The protein below binds the small molecule below.
Small molecule (SMILES): Nc1ccn([C@@H]2O[C@H](CO[P](=O)(O)O[C@H]3[C@@H](O)[C@H](n4ccc(=O)[nH]c4=O)O[C@@H]3CO[P](=O)(O)O[C@H]3[C@@H](O)[C@H](n4ccc(N)nc4=O)O[C@@H]3CO[P](=O)(O)O[C@H]3[C@@H](O)[C@H](n4ccc(=O)[nH]c4=O)O[C@@H]3CO[P](=O)(O)O[C@H]3[C@@H](O)[C@H](n4cnc5c(=O)nc(N)[nH]c54)O[C@@H]3CO[P](=O)(O)O[C@H]3[C@@H](O)[C@H](n4cnc5c(N)ncnc54)O[C@@H]3CO)[C@@H](O)[C@H]2O)c(=O)n1

Sequence of chain 13.C:
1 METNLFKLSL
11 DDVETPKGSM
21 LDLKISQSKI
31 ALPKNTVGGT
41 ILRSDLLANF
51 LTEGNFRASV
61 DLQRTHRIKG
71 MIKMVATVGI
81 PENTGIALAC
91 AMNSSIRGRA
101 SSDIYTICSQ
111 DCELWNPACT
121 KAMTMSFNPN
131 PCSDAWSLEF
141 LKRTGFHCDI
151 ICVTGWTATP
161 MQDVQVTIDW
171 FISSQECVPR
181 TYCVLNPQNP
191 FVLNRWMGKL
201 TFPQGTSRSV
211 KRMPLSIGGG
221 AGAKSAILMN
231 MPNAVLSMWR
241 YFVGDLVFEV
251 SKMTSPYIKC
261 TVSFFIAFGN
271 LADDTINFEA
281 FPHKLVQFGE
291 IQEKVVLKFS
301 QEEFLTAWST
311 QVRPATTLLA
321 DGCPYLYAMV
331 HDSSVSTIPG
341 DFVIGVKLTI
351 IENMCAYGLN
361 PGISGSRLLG

Binding-site contacts:
Ligand atom C1' contacts residue ARG180 of chain 13.C at 3.7 Å.
Ligand atom N3 contacts residue ARG180 of chain 13.C at 4.0 Å.
Ligand atom O3' contacts residue THR124 of chain 13.C at 4.2 Å.
Ligand atom OP1 contacts residue LYS73 of chain 13.C at 4.1 Å.
Ligand atom OP1 contacts residue THR124 of chain 13.C at 4.0 Å.
Ligand atom C1' contacts residue PRO190 of chain 13.C at 3.9 Å (hydrophobic).
Ligand atom O2' contacts residue ARG180 of chain 13.C at 3.9 Å.
Ligand atom OP1 contacts residue SER126 of chain 13.C at 2.8 Å (h-bond).
Ligand atom C4 contacts residue VAL192 of chain 13.C at 3.9 Å (hydrophobic).
Ligand atom C8 contacts residue PRO190 of chain 13.C at 4.2 Å (hydrophobic).
Ligand atom C5' contacts residue THR124 of chain 13.C at 3.5 Å.
Ligand atom P contacts residue SER126 of chain 13.C at 3.7 Å.
Ligand atom O2' contacts residue THR124 of chain 13.C at 4.1 Å.
Ligand atom C4' contacts residue PRO190 of chain 13.C at 4.3 Å (hydrophobic).
Ligand atom O2' contacts residue SER126 of chain 13.C at 3.6 Å (h-bond).
Ligand atom O2 contacts residue GLU113 of chain 13.C at 4.2 Å.
Ligand atom N1 contacts residue VAL192 of chain 13.C at 4.0 Å.
Ligand atom O4' contacts residue THR124 of chain 13.C at 4.3 Å.
Ligand atom N7 contacts residue ILE350 of chain 13.C at 3.8 Å.
Ligand atom C6 contacts residue ILE350 of chain 13.C at 3.8 Å (hydrophobic).
Ligand atom OP1 contacts residue THR124 of chain 13.C at 3.8 Å.
Ligand atom N9 contacts residue PRO190 of chain 13.C at 4.1 Å.
Ligand atom O3' contacts residue SER126 of chain 13.C at 3.3 Å.
Ligand atom O3' contacts residue MET125 of chain 13.C at 4.3 Å.
Ligand atom O4' contacts residue ARG180 of chain 13.C at 4.0 Å.
Ligand atom C8 contacts residue ILE350 of chain 13.C at 4.1 Å (hydrophobic).
Ligand atom C2 contacts residue ARG180 of chain 13.C at 3.6 Å.
Ligand atom O4' contacts residue SER126 of chain 13.C at 4.3 Å.
Ligand atom C5 contacts residue ILE350 of chain 13.C at 3.6 Å (hydrophobic).
Ligand atom N6 contacts residue THR349 of chain 13.C at 3.9 Å.
Ligand atom C5' contacts residue SER126 of chain 13.C at 3.9 Å.
Ligand atom N6 contacts residue ILE350 of chain 13.C at 4.0 Å.
Ligand atom C2 contacts residue VAL192 of chain 13.C at 3.7 Å (hydrophobic).
Ligand atom C3' contacts residue SER126 of chain 13.C at 4.3 Å.
Ligand atom C4 contacts residue ILE350 of chain 13.C at 4.2 Å (hydrophobic).
Ligand atom C4' contacts residue SER126 of chain 13.C at 3.4 Å.
Ligand atom N3 contacts residue VAL192 of chain 13.C at 3.4 Å.
Ligand atom O2' contacts residue MET125 of chain 13.C at 3.6 Å.
Ligand atom O4' contacts residue PRO190 of chain 13.C at 3.2 Å.
Ligand atom C4' contacts residue THR124 of chain 13.C at 3.6 Å.